Binding-site contacts:
Ligand atom C4 contacts residue ASN620 of chain 1.C at 4.2 Å.
Ligand atom C5 contacts residue ASN620 of chain 1.C at 3.7 Å.
Ligand atom C1 contacts residue THR622 of chain 1.C at 3.9 Å.
Ligand atom C6 contacts residue THR622 of chain 1.C at 4.2 Å.
Ligand atom C7 contacts residue ASN620 of chain 1.C at 3.8 Å.
Ligand atom O5 contacts residue ASN620 of chain 1.C at 2.4 Å (h-bond).
Ligand atom C2 contacts residue ASN620 of chain 1.C at 2.5 Å.
Ligand atom C3 contacts residue ASN620 of chain 1.C at 3.8 Å.
Ligand atom O7 contacts residue ASN620 of chain 1.C at 4.3 Å.
Ligand atom O6 contacts residue THR622 of chain 1.C at 3.8 Å.
Ligand atom N2 contacts residue ASN620 of chain 1.C at 2.9 Å (h-bond).
Ligand atom C1 contacts residue ASN620 of chain 1.C at 1.4 Å.
Ligand atom O5 contacts residue THR622 of chain 1.C at 3.4 Å.
Ligand atom C5 contacts residue THR622 of chain 1.C at 4.1 Å.

A small-molecule ligand and the protein it binds are described below.
Small molecule (SMILES): CC(=O)N[C@@H]1[C@@H](O)[C@H](O)[C@@H](CO)O[C@H]1O

Sequence of chain 1.C:
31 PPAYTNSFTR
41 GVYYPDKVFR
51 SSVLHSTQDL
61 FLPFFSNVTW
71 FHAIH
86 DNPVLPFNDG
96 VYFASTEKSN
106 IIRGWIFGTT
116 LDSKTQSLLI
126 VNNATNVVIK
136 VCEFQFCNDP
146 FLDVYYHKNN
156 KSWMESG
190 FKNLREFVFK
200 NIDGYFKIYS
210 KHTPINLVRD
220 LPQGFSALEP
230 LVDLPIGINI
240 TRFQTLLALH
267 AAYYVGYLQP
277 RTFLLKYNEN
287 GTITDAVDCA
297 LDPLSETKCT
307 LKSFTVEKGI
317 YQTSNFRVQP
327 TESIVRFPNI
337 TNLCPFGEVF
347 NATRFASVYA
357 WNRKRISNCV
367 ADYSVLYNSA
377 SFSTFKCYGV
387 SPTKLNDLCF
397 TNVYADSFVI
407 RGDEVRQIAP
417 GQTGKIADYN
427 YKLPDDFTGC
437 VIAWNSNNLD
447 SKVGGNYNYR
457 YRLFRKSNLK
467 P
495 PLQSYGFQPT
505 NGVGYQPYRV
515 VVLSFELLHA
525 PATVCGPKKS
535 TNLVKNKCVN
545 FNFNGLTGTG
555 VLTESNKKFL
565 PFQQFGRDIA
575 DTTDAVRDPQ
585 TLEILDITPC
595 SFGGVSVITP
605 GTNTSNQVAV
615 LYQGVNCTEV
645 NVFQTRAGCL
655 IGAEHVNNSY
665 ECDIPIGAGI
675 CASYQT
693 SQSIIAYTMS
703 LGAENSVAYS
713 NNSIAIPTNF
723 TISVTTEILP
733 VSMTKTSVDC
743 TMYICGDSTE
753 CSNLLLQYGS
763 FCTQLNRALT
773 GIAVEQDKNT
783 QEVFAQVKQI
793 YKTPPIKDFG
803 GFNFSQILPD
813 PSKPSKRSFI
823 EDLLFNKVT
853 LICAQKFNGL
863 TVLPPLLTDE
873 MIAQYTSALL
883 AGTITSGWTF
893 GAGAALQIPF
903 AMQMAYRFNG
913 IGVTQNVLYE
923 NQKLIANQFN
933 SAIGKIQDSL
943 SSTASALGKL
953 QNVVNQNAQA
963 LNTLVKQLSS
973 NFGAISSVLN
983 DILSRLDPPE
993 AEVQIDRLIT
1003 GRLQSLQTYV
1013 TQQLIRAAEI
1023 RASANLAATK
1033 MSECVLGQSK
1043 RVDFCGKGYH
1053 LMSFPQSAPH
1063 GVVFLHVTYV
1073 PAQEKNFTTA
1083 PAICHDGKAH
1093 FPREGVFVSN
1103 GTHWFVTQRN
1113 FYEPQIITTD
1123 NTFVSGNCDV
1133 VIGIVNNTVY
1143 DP